Binding-site contacts:
Ligand atom C7 contacts residue ASN314 of chain 1.A at 3.3 Å.
Ligand atom C2 contacts residue ASN314 of chain 1.A at 2.5 Å.
Ligand atom C5 contacts residue THR316 of chain 1.A at 3.9 Å.
Ligand atom C1 contacts residue THR316 of chain 1.A at 4.1 Å.
Ligand atom O5 contacts residue SER317 of chain 1.A at 4.2 Å.
Ligand atom O5 contacts residue THR316 of chain 1.A at 4.0 Å.
Ligand atom N2 contacts residue ASN314 of chain 1.A at 2.9 Å (h-bond).
Ligand atom C1 contacts residue ASN314 of chain 1.A at 1.4 Å.
Ligand atom C4 contacts residue ASN314 of chain 1.A at 4.2 Å.
Ligand atom C3 contacts residue ASN314 of chain 1.A at 3.6 Å.
Ligand atom O7 contacts residue ASN314 of chain 1.A at 3.1 Å (h-bond).
Ligand atom C5 contacts residue ASN314 of chain 1.A at 3.6 Å.
Ligand atom O5 contacts residue ASN314 of chain 1.A at 2.3 Å (h-bond).
Ligand atom C8 contacts residue SER320 of chain 1.A at 3.4 Å.

Sequence of chain 1.A:
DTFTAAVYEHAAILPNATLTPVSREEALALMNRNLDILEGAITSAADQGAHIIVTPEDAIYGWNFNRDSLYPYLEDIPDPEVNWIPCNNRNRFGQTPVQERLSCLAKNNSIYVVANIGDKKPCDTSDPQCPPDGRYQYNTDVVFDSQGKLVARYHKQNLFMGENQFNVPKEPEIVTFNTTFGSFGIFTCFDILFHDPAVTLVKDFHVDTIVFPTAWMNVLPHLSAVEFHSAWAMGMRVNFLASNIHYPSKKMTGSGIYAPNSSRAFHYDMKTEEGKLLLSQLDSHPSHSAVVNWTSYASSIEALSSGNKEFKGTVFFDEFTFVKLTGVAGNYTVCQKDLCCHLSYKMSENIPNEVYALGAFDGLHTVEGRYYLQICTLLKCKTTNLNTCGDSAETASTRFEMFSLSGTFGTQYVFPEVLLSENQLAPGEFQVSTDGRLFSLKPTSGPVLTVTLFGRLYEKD

This small molecule binds to this protein.
Small molecule (SMILES): CC(=O)N[C@H]1[C@H](O[C@H]2[C@H](O)[C@@H](NC(C)=O)CO[C@@H]2CO)O[C@H](CO)[C@@H](O[C@@H]2O[C@H](CO)[C@@H](O)[C@H](O)[C@@H]2O)[C@@H]1O